A small-molecule ligand and the protein it binds are described below.
Small molecule (SMILES): CC(=O)N[C@@H]1[C@@H](O)[C@H](O)[C@@H](CO)O[C@H]1O

Sequence of chain 1.F:
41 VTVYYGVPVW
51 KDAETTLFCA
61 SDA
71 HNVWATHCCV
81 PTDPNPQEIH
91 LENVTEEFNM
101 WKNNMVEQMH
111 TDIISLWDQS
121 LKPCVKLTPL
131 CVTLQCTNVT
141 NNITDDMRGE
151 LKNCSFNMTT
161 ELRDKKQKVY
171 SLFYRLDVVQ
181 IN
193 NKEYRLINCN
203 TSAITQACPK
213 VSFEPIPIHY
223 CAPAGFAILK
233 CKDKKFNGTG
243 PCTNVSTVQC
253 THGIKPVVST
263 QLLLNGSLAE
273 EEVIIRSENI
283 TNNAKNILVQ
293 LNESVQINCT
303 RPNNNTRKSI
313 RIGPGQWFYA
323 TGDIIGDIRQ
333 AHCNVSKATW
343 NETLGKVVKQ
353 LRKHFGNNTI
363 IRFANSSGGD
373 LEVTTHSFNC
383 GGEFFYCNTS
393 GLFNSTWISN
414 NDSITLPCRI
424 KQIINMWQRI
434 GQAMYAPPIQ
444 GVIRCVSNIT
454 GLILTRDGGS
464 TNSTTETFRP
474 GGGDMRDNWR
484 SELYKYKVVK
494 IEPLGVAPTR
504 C

Binding-site contacts:
Ligand atom C2 contacts residue ASN157 of chain 1.F at 2.5 Å.
Ligand atom C8 contacts residue PHE156 of chain 1.F at 3.7 Å (hydrophobic).
Ligand atom O7 contacts residue THR133 of chain 1.F at 4.2 Å.
Ligand atom C8 contacts residue SER155 of chain 1.F at 3.3 Å.
Ligand atom C1 contacts residue ASN157 of chain 1.F at 1.5 Å.
Ligand atom O5 contacts residue ASN157 of chain 1.F at 2.5 Å (h-bond).
Ligand atom O7 contacts residue ASN157 of chain 1.F at 4.3 Å.
Ligand atom C8 contacts residue GLN135 of chain 1.F at 3.7 Å.
Ligand atom C3 contacts residue ASN157 of chain 1.F at 3.9 Å.
Ligand atom C7 contacts residue ASN157 of chain 1.F at 3.9 Å.
Ligand atom O7 contacts residue GLN135 of chain 1.F at 4.2 Å.
Ligand atom C4 contacts residue ASN157 of chain 1.F at 4.4 Å.
Ligand atom C8 contacts residue ASN157 of chain 1.F at 4.5 Å.
Ligand atom C7 contacts residue GLN135 of chain 1.F at 4.3 Å.
Ligand atom N2 contacts residue ASN157 of chain 1.F at 3.0 Å (h-bond).
Ligand atom C5 contacts residue ASN157 of chain 1.F at 3.8 Å.
Ligand atom C8 contacts residue THR133 of chain 1.F at 4.4 Å.